The small molecule below binds the protein below.
Small molecule (SMILES): CC(=O)N[C@H]1[C@H](O[C@H]2[C@H](O)[C@@H](NC(C)=O)CO[C@@H]2CO)O[C@H](CO)[C@@H](O)[C@@H]1O

Sequence of chain 1.C:
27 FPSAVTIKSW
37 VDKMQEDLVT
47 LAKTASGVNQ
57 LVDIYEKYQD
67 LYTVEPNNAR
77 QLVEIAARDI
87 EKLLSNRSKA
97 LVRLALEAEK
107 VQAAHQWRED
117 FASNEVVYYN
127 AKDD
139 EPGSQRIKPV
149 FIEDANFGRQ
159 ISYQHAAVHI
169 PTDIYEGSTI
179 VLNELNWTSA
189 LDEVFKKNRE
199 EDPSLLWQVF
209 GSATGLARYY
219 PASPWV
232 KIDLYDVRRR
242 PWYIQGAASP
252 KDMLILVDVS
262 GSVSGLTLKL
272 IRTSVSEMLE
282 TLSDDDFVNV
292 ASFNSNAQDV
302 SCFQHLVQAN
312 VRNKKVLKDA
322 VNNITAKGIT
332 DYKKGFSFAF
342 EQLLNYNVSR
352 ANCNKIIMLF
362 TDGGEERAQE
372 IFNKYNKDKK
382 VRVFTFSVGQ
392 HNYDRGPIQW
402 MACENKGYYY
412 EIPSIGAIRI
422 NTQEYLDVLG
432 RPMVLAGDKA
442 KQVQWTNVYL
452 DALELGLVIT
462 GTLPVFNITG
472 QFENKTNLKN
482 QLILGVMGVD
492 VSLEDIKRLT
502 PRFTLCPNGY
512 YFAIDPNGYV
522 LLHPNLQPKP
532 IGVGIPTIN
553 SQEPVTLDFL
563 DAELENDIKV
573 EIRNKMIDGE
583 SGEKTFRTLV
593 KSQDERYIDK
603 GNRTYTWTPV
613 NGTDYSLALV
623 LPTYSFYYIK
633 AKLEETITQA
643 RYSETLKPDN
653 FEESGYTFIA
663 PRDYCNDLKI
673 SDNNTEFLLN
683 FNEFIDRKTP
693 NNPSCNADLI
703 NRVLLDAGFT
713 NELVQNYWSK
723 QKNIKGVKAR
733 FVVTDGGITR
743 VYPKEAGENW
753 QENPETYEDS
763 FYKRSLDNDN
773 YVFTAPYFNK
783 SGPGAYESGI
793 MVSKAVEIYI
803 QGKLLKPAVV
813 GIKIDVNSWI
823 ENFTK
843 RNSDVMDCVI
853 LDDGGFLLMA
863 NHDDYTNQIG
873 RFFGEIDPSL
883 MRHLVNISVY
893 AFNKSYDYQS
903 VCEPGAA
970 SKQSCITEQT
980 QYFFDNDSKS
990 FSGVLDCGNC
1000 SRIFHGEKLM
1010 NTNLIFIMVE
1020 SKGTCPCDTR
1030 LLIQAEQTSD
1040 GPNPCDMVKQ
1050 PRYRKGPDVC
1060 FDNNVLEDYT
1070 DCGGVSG

Binding-site contacts:
Ligand atom C8 contacts residue ALA83 of chain 1.C at 3.8 Å (hydrophobic).
Ligand atom C3 contacts residue ASN613 of chain 1.C at 3.9 Å.
Ligand atom C7 contacts residue ASN613 of chain 1.C at 3.2 Å.
Ligand atom C8 contacts residue ASN613 of chain 1.C at 4.0 Å.
Ligand atom O6 contacts residue ASN613 of chain 1.C at 4.4 Å.
Ligand atom C8 contacts residue GLU80 of chain 1.C at 4.4 Å.
Ligand atom O5 contacts residue ASN613 of chain 1.C at 2.3 Å (h-bond).
Ligand atom N2 contacts residue ASN613 of chain 1.C at 2.9 Å (h-bond).
Ligand atom C8 contacts residue THR610 of chain 1.C at 3.6 Å.
Ligand atom C2 contacts residue ASN613 of chain 1.C at 2.6 Å.
Ligand atom N2 contacts residue PRO611 of chain 1.C at 3.8 Å.
Ligand atom O7 contacts residue ARG84 of chain 1.C at 4.4 Å.
Ligand atom C4 contacts residue ASN613 of chain 1.C at 4.3 Å.
Ligand atom C1 contacts residue ASN613 of chain 1.C at 1.4 Å.
Ligand atom C5 contacts residue ASN613 of chain 1.C at 3.6 Å.
Ligand atom O7 contacts residue ASN613 of chain 1.C at 3.5 Å (h-bond).
Ligand atom C7 contacts residue PRO611 of chain 1.C at 4.1 Å (hydrophobic).
Ligand atom C8 contacts residue PRO611 of chain 1.C at 3.4 Å (hydrophobic).